This protein binds this small molecule.
Small molecule (SMILES): Cc1cc(CCCOc2c(C)cc(-c3noc(C(F)(F)F)n3)cc2C)on1

Sequence of chain 55.A:
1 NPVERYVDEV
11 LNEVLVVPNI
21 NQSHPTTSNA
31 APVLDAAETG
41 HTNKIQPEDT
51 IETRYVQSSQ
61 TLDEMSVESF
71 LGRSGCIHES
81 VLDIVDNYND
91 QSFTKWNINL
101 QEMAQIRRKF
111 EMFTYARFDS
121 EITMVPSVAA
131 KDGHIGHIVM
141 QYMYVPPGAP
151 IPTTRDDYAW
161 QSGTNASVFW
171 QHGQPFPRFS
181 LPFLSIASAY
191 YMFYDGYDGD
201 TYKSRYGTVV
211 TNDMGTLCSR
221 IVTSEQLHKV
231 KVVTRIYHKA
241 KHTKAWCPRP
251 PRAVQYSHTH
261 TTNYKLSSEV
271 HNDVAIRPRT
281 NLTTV

Sequence of chain 55.C:
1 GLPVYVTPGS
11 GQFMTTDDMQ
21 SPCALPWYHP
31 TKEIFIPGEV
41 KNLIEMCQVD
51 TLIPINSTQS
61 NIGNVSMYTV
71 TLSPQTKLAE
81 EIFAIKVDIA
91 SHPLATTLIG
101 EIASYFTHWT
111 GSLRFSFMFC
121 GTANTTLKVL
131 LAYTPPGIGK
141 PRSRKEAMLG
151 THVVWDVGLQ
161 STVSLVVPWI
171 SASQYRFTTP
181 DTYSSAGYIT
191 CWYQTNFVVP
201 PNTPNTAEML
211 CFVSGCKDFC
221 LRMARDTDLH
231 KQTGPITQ

Binding-site contacts:
Ligand atom CM4 contacts residue TYR142 of chain 55.A at 3.5 Å (hydrophobic).
Ligand atom N3A contacts residue LEU217 of chain 55.A at 3.6 Å.
Ligand atom C2A contacts residue PHE179 of chain 55.A at 3.5 Å (hydrophobic).
Ligand atom C5B contacts residue LEU181 of chain 55.A at 3.5 Å (hydrophobic).
Ligand atom C5B contacts residue TYR144 of chain 55.A at 3.7 Å (hydrophobic).
Ligand atom F3 contacts residue TYR144 of chain 55.A at 3.1 Å.
Ligand atom O1 contacts residue MET214 of chain 55.A at 3.3 Å.
Ligand atom C1C contacts residue MET214 of chain 55.A at 3.5 Å (hydrophobic).
Ligand atom C1B contacts residue LEU181 of chain 55.A at 3.8 Å (hydrophobic).
Ligand atom F2 contacts residue PHE179 of chain 55.A at 3.6 Å.
Ligand atom C4 contacts residue TYR190 of chain 55.A at 3.6 Å (hydrophobic).
Ligand atom F3 contacts residue TYR142 of chain 55.A at 2.6 Å.
Ligand atom CM3 contacts residue ASN212 of chain 55.A at 3.6 Å.
Ligand atom O1 contacts residue LEU100 of chain 55.A at 3.7 Å.
Ligand atom C4B contacts residue LEU181 of chain 55.A at 3.8 Å (hydrophobic).
Ligand atom N1A contacts residue TYR144 of chain 55.A at 3.3 Å.
Ligand atom N3A contacts residue PHE179 of chain 55.A at 3.2 Å.
Ligand atom CM6 contacts residue MET214 of chain 55.A at 3.4 Å (hydrophobic).
Ligand atom F3 contacts residue MET143 of chain 55.A at 3.3 Å.
Ligand atom CM6 contacts residue LEU184 of chain 55.A at 3.4 Å (hydrophobic).
Ligand atom C3A contacts residue PHE179 of chain 55.A at 3.4 Å (hydrophobic).
Ligand atom CM3 contacts residue TYR190 of chain 55.A at 3.7 Å (hydrophobic).
Ligand atom C2A contacts residue TYR144 of chain 55.A at 3.6 Å (hydrophobic).
Ligand atom F1 contacts residue MET124 of chain 55.A at 3.5 Å.
Ligand atom F3 contacts residue ALA166 of chain 55.A at 3.2 Å.
Ligand atom O1B contacts residue ILE98 of chain 55.A at 3.1 Å.
Ligand atom F1 contacts residue TYR142 of chain 55.A at 3.3 Å.
Ligand atom F2 contacts residue VAL168 of chain 55.A at 2.9 Å.
Ligand atom N1A contacts residue PHE179 of chain 55.A at 3.6 Å.
Ligand atom C3A contacts residue TYR144 of chain 55.A at 3.7 Å (hydrophobic).
Ligand atom F2 contacts residue TYR142 of chain 55.A at 3.6 Å.
Ligand atom C4 contacts residue LEU100 of chain 55.A at 3.7 Å (hydrophobic).
Ligand atom C1B contacts residue ILE98 of chain 55.A at 3.7 Å (hydrophobic).
Ligand atom CM2 contacts residue ILE122 of chain 55.A at 3.5 Å (hydrophobic).
Ligand atom C6B contacts residue LEU181 of chain 55.A at 3.5 Å (hydrophobic).
Ligand atom O1A contacts residue TYR144 of chain 55.A at 3.3 Å.
Ligand atom CM6 contacts residue TYR144 of chain 55.A at 3.6 Å (hydrophobic).
Ligand atom C3 contacts residue LEU100 of chain 55.A at 3.6 Å (hydrophobic).
Ligand atom F1 contacts residue LEU217 of chain 55.A at 3.3 Å.
Ligand atom N2 contacts residue LEU100 of chain 55.A at 3.8 Å.